Sequence of chain 1.C:
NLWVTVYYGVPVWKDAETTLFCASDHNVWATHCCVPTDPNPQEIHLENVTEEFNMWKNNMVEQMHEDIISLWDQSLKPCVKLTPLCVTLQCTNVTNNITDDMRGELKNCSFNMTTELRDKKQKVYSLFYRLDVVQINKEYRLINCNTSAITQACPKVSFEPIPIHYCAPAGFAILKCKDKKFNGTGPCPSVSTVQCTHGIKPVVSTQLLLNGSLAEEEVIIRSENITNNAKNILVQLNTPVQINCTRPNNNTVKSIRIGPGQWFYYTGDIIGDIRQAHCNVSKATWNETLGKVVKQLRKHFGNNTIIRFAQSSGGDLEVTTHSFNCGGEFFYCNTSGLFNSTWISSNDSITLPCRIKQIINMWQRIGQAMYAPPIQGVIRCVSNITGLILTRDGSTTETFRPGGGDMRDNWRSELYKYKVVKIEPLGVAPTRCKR

Binding-site contacts:
Ligand atom C5 contacts residue ASN443 of chain 1.C at 3.9 Å.
Ligand atom C3 contacts residue ASN443 of chain 1.C at 3.9 Å.
Ligand atom C8 contacts residue ASN443 of chain 1.C at 4.1 Å.
Ligand atom C7 contacts residue ASN259 of chain 1.C at 4.3 Å.
Ligand atom O7 contacts residue ASN443 of chain 1.C at 3.3 Å (h-bond).
Ligand atom C1 contacts residue ASN443 of chain 1.C at 1.5 Å.
Ligand atom N2 contacts residue ASN443 of chain 1.C at 2.9 Å (h-bond).
Ligand atom O5 contacts residue ASN443 of chain 1.C at 2.5 Å (h-bond).
Ligand atom O5 contacts residue PRO288 of chain 1.C at 3.9 Å.
Ligand atom C8 contacts residue NAG1 of chain 1.X at 3.5 Å.
Ligand atom C4 contacts residue ASN443 of chain 1.C at 4.4 Å.
Ligand atom C7 contacts residue ASN443 of chain 1.C at 3.3 Å.
Ligand atom C2 contacts residue ASN443 of chain 1.C at 2.5 Å.
Ligand atom C8 contacts residue ASN259 of chain 1.C at 3.3 Å.

A protein and the small-molecule ligand that binds it are described below.
Small molecule (SMILES): CC(=O)N[C@@H]1[C@@H](O)[C@H](O)[C@@H](CO)O[C@H]1O